Binding-site contacts:
Ligand atom O10 contacts residue PRO188 of chain 3.A at 3.6 Å.
Ligand atom O1A contacts residue ILE220 of chain 3.A at 3.8 Å.
Ligand atom C8 contacts residue ASP184 of chain 3.A at 3.5 Å.
Ligand atom C7 contacts residue TRP147 of chain 3.A at 3.8 Å (hydrophobic).
Ligand atom O7 contacts residue ARG216 of chain 3.A at 2.8 Å (salt-bridge).
Ligand atom C1 contacts residue SER130 of chain 3.A at 3.6 Å.
Ligand atom O6 contacts residue ASN219 of chain 3.A at 2.8 Å (h-bond).
Ligand atom C4 contacts residue THR129 of chain 3.A at 3.3 Å.
Ligand atom O1B contacts residue SER130 of chain 3.A at 3.3 Å (h-bond).
Ligand atom O4 contacts residue THR129 of chain 3.A at 3.5 Å (h-bond).
Ligand atom O1B contacts residue SER131 of chain 3.A at 2.7 Å (h-bond).
Ligand atom C11 contacts residue TRP147 of chain 3.A at 3.9 Å (hydrophobic).
Ligand atom C6 contacts residue ASN219 of chain 3.A at 3.5 Å.
Ligand atom C8 contacts residue TYR92 of chain 3.A at 4.0 Å (hydrophobic).
Ligand atom N5 contacts residue THR129 of chain 3.A at 2.9 Å (h-bond).
Ligand atom O7 contacts residue PRO188 of chain 3.A at 3.4 Å.
Ligand atom C7 contacts residue ARG216 of chain 3.A at 3.6 Å.
Ligand atom O4 contacts residue SER131 of chain 3.A at 3.9 Å.
Ligand atom O3 contacts residue ARG216 of chain 3.A at 4.0 Å.
Ligand atom C1 contacts residue SER131 of chain 3.A at 3.8 Å.
Ligand atom C10 contacts residue THR129 of chain 3.A at 3.9 Å.
Ligand atom O8 contacts residue TYR92 of chain 3.A at 3.1 Å (h-bond).
Ligand atom O9 contacts residue ASP184 of chain 3.A at 2.5 Å (salt-bridge).
Ligand atom C9 contacts residue TYR92 of chain 3.A at 3.5 Å (hydrophobic).
Ligand atom O10 contacts residue THR149 of chain 3.A at 4.0 Å.
Ligand atom N2 contacts residue ARG216 of chain 3.A at 4.0 Å.
Ligand atom C2 contacts residue ARG216 of chain 3.A at 3.6 Å.
Ligand atom C9 contacts residue ASP184 of chain 3.A at 3.2 Å.
Ligand atom O9 contacts residue HIS177 of chain 3.A at 3.2 Å (h-bond).
Ligand atom O9 contacts residue TYR92 of chain 3.A at 3.0 Å (h-bond).
Ligand atom C4 contacts residue SER131 of chain 3.A at 3.9 Å.
Ligand atom O10 contacts residue PHE187 of chain 3.A at 3.9 Å.
Ligand atom C9 contacts residue HIS177 of chain 3.A at 3.3 Å.
Ligand atom C11 contacts residue THR149 of chain 3.A at 3.4 Å.
Ligand atom O1A contacts residue SER130 of chain 3.A at 3.1 Å (h-bond).
Ligand atom O6 contacts residue ASN183 of chain 3.A at 3.3 Å (h-bond).
Ligand atom C11 contacts residue THR129 of chain 3.A at 4.0 Å.
Ligand atom C11 contacts residue GLY128 of chain 3.A at 3.6 Å.
Ligand atom O9 contacts residue SER222 of chain 3.A at 3.0 Å (h-bond).
Ligand atom C5 contacts residue THR129 of chain 3.A at 3.6 Å.

This small molecule binds to this protein.
Small molecule (SMILES): CC(=O)N[C@@H]1[C@@H](O)[C@H](O[C@@H]2O[C@H](CO)[C@H](O)[C@H](O[C@]3(C(=O)O)C[C@H](O)[C@@H](NC(C)=O)[C@H]([C@H](O)[C@H](O)CO)O3)[C@H]2O)[C@@H](CO)O[C@H]1O

Sequence of chain 3.A:
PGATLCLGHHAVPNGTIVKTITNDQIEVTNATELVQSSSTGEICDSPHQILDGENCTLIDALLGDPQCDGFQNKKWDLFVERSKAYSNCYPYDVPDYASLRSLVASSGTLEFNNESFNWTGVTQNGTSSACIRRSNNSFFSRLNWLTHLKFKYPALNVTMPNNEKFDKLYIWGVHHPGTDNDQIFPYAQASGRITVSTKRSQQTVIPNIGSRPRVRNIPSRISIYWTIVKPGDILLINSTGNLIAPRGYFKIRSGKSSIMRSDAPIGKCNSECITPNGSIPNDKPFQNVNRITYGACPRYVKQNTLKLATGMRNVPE